The small molecule below binds the protein below.
Small molecule (SMILES): Cc1cn([C@H]2C[C@H](O[P](=O)(O)OC[C@H]3O[C@@H](n4ccc(N)nc4=O)C[C@@H]3O[P](=O)(O)OC[C@H]3O[C@@H](n4cnc5c(=O)nc(N)[nH]c54)C[C@@H]3O[P](=O)(O)OC[C@H]3O[C@@H](n4cnc5c(=O)nc(N)[nH]c54)C[C@@H]3O)[C@@H](CO[P](=O)(O)O[C@H]3C[C@H](n4cnc5c(=O)nc(N)[nH]c54)O[C@@H]3COP(=O)(O)O)O2)c(=O)[nH]c1=O

Binding-site contacts:
Ligand atom P contacts residue LYS68 of chain 1.A at 3.4 Å.
Ligand atom N7 contacts residue LYS35 of chain 1.A at 3.7 Å.
Ligand atom OP2 contacts residue GLY66 of chain 1.A at 3.8 Å.
Ligand atom O4' contacts residue ALA38 of chain 1.A at 3.7 Å.
Ligand atom C5' contacts residue GLY66 of chain 1.A at 3.5 Å.
Ligand atom OP1 contacts residue GLY66 of chain 1.A at 2.8 Å (h-bond).
Ligand atom P contacts residue LYS35 of chain 1.A at 3.8 Å.
Ligand atom OP1 contacts residue LEU62 of chain 1.A at 3.7 Å.
Ligand atom OP2 contacts residue LYS72 of chain 1.A at 3.9 Å.
Ligand atom OP1 contacts residue THR67 of chain 1.A at 3.8 Å.
Ligand atom O3' contacts residue VAL65 of chain 1.A at 3.8 Å.
Ligand atom OP1 contacts residue PRO63 of chain 1.A at 3.6 Å.
Ligand atom O3' contacts residue ILE69 of chain 1.A at 3.5 Å.
Ligand atom OP1 contacts residue LYS68 of chain 1.A at 2.7 Å (salt-bridge).
Ligand atom OP2 contacts residue LYS68 of chain 1.A at 3.2 Å (salt-bridge).
Ligand atom N1 contacts residue HIS34 of chain 1.A at 3.9 Å.
Ligand atom OP1 contacts residue GLY64 of chain 1.A at 2.7 Å (h-bond).
Ligand atom P contacts residue GLY64 of chain 1.A at 3.8 Å.
Ligand atom C4' contacts residue GLY64 of chain 1.A at 3.4 Å.
Ligand atom C8 contacts residue LYS35 of chain 1.A at 3.8 Å.
Ligand atom P contacts residue LYS68 of chain 1.A at 3.7 Å.
Ligand atom O3' contacts residue GLY64 of chain 1.A at 3.4 Å.
Ligand atom C5' contacts residue TYR39 of chain 1.A at 3.5 Å (hydrophobic).
Ligand atom OP3 contacts residue LYS35 of chain 1.A at 2.8 Å (salt-bridge).
Ligand atom C5' contacts residue GLY64 of chain 1.A at 3.2 Å.
Ligand atom OP2 contacts residue GLY66 of chain 1.A at 3.9 Å.
Ligand atom OP1 contacts residue LYS68 of chain 1.A at 3.6 Å (salt-bridge).
Ligand atom N3 contacts residue ALA38 of chain 1.A at 3.5 Å.
Ligand atom C3' contacts residue GLY66 of chain 1.A at 3.8 Å.
Ligand atom P contacts residue GLY66 of chain 1.A at 3.5 Å.
Ligand atom O5' contacts residue GLY66 of chain 1.A at 3.5 Å.
Ligand atom OP1 contacts residue ILE69 of chain 1.A at 2.9 Å (h-bond).
Ligand atom OP1 contacts residue VAL65 of chain 1.A at 3.6 Å (h-bond).
Ligand atom OP2 contacts residue THR67 of chain 1.A at 3.6 Å (h-bond).
Ligand atom OP1 contacts residue LYS35 of chain 1.A at 3.7 Å.
Ligand atom OP2 contacts residue VAL65 of chain 1.A at 3.7 Å.
Ligand atom P contacts residue ILE69 of chain 1.A at 3.8 Å.
Ligand atom OP2 contacts residue LYS68 of chain 1.A at 3.0 Å (salt-bridge).
Ligand atom C2 contacts residue HIS34 of chain 1.A at 3.9 Å.
Ligand atom P contacts residue VAL65 of chain 1.A at 3.9 Å.

Sequence of chain 1.A:
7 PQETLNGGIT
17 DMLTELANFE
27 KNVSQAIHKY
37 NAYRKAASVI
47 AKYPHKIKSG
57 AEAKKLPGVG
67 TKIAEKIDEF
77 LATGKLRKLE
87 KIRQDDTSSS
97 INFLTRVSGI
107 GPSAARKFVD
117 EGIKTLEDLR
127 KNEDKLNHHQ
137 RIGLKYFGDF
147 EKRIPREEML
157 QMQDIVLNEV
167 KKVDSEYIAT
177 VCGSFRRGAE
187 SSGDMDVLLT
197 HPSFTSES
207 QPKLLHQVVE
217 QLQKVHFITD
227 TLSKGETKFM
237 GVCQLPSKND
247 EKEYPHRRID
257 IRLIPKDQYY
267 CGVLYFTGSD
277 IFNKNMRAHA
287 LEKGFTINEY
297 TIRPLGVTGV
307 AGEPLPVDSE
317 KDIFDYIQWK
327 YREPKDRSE